Binding-site contacts:
Ligand atom C14 contacts residue GLU17 of chain 1.A at 3.8 Å.
Ligand atom C11 contacts residue GLN136 of chain 1.A at 3.9 Å.
Ligand atom C2 contacts residue LEU139 of chain 1.A at 4.0 Å (hydrophobic).
Ligand atom C14 contacts residue VAL23 of chain 1.A at 4.1 Å (hydrophobic).
Ligand atom N7 contacts residue ALA36 of chain 1.A at 3.6 Å.
Ligand atom C5 contacts residue ALA36 of chain 1.A at 3.8 Å (hydrophobic).
Ligand atom N3 contacts residue PHE87 of chain 1.A at 3.9 Å.
Ligand atom C11 contacts residue ASP91 of chain 1.A at 4.0 Å.
Ligand atom N2 contacts residue GLN90 of chain 1.A at 3.8 Å.
Ligand atom N9 contacts residue PHE87 of chain 1.A at 4.1 Å.
Ligand atom C2 contacts residue LEU88 of chain 1.A at 3.6 Å (hydrophobic).
Ligand atom N9 contacts residue LEU139 of chain 1.A at 3.6 Å.
Ligand atom N2 contacts residue LEU88 of chain 1.A at 2.7 Å (h-bond).
Ligand atom C13 contacts residue GLY18 of chain 1.A at 3.9 Å.
Ligand atom C12 contacts residue GLN136 of chain 1.A at 4.1 Å.
Ligand atom C14 contacts residue GLY18 of chain 1.A at 3.8 Å.
Ligand atom N2 contacts residue PHE87 of chain 1.A at 3.6 Å.
Ligand atom C8 contacts residue ALA36 of chain 1.A at 3.5 Å (hydrophobic).
Ligand atom N3 contacts residue LEU139 of chain 1.A at 4.1 Å.
Ligand atom N7 contacts residue LEU139 of chain 1.A at 4.1 Å.
Ligand atom C4 contacts residue GLU86 of chain 1.A at 3.8 Å.
Ligand atom N3 contacts residue LEU88 of chain 1.A at 3.1 Å (h-bond).
Ligand atom C4 contacts residue ALA36 of chain 1.A at 3.7 Å (hydrophobic).
Ligand atom C4 contacts residue LEU139 of chain 1.A at 3.6 Å (hydrophobic).
Ligand atom C8 contacts residue LEU139 of chain 1.A at 3.8 Å (hydrophobic).
Ligand atom C9 contacts residue ILE15 of chain 1.A at 4.2 Å (hydrophobic).
Ligand atom N1 contacts residue LEU139 of chain 1.A at 3.8 Å.
Ligand atom N2 contacts residue HIS89 of chain 1.A at 3.9 Å.
Ligand atom C8 contacts residue GLU86 of chain 1.A at 3.6 Å.
Ligand atom C5 contacts residue LEU139 of chain 1.A at 3.9 Å (hydrophobic).
Ligand atom N9 contacts residue GLU86 of chain 1.A at 2.8 Å (salt-bridge).
Ligand atom N9 contacts residue ALA36 of chain 1.A at 3.5 Å.
Ligand atom C14 contacts residue GLY16 of chain 1.A at 3.8 Å.
Ligand atom C10 contacts residue ILE15 of chain 1.A at 3.6 Å (hydrophobic).
Ligand atom C13 contacts residue GLU17 of chain 1.A at 3.4 Å.
Ligand atom C15 contacts residue VAL23 of chain 1.A at 4.0 Å (hydrophobic).
Ligand atom C2 contacts residue PHE87 of chain 1.A at 3.9 Å (hydrophobic).
Ligand atom C6 contacts residue LEU139 of chain 1.A at 3.7 Å (hydrophobic).
Ligand atom C4 contacts residue LEU88 of chain 1.A at 4.0 Å (hydrophobic).
Ligand atom C8 contacts residue PHE85 of chain 1.A at 3.7 Å (hydrophobic).

A small-molecule ligand and the protein it binds are described below.
Small molecule (SMILES): Nc1nc(OCC2CCCCC2)c2nc[nH]c2n1

Sequence of chain 1.A:
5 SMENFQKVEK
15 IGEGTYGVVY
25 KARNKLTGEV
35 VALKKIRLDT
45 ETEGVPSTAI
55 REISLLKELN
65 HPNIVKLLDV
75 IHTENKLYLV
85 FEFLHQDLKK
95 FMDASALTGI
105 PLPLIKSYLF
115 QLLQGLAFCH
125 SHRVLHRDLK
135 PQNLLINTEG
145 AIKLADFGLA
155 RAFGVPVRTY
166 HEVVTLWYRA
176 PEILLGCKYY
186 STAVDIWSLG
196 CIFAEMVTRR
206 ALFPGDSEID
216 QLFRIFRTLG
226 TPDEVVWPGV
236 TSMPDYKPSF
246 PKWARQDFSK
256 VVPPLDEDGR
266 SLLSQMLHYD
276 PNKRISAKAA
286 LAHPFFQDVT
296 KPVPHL